Binding-site contacts:
Ligand atom C8 contacts residue ASN645 of chain 1.A at 4.0 Å.
Ligand atom C8 contacts residue HIS643 of chain 1.A at 3.9 Å.
Ligand atom C7 contacts residue ASN645 of chain 1.A at 3.2 Å.
Ligand atom O5 contacts residue ASN645 of chain 1.A at 2.4 Å (h-bond).
Ligand atom N2 contacts residue ASN645 of chain 1.A at 2.9 Å (h-bond).
Ligand atom C2 contacts residue ASN645 of chain 1.A at 2.5 Å.
Ligand atom C8 contacts residue VAL644 of chain 1.A at 4.3 Å (hydrophobic).
Ligand atom C4 contacts residue ASN645 of chain 1.A at 4.3 Å.
Ligand atom C3 contacts residue ASN645 of chain 1.A at 3.8 Å.
Ligand atom C5 contacts residue ASN645 of chain 1.A at 3.7 Å.
Ligand atom O7 contacts residue ASN645 of chain 1.A at 3.2 Å (h-bond).
Ligand atom C1 contacts residue ASN645 of chain 1.A at 1.4 Å.

This protein binds this small molecule.
Small molecule (SMILES): CC(=O)N[C@@H]1[C@@H](O)[C@H](O)[C@@H](CO)O[C@H]1O

Sequence of chain 1.A:
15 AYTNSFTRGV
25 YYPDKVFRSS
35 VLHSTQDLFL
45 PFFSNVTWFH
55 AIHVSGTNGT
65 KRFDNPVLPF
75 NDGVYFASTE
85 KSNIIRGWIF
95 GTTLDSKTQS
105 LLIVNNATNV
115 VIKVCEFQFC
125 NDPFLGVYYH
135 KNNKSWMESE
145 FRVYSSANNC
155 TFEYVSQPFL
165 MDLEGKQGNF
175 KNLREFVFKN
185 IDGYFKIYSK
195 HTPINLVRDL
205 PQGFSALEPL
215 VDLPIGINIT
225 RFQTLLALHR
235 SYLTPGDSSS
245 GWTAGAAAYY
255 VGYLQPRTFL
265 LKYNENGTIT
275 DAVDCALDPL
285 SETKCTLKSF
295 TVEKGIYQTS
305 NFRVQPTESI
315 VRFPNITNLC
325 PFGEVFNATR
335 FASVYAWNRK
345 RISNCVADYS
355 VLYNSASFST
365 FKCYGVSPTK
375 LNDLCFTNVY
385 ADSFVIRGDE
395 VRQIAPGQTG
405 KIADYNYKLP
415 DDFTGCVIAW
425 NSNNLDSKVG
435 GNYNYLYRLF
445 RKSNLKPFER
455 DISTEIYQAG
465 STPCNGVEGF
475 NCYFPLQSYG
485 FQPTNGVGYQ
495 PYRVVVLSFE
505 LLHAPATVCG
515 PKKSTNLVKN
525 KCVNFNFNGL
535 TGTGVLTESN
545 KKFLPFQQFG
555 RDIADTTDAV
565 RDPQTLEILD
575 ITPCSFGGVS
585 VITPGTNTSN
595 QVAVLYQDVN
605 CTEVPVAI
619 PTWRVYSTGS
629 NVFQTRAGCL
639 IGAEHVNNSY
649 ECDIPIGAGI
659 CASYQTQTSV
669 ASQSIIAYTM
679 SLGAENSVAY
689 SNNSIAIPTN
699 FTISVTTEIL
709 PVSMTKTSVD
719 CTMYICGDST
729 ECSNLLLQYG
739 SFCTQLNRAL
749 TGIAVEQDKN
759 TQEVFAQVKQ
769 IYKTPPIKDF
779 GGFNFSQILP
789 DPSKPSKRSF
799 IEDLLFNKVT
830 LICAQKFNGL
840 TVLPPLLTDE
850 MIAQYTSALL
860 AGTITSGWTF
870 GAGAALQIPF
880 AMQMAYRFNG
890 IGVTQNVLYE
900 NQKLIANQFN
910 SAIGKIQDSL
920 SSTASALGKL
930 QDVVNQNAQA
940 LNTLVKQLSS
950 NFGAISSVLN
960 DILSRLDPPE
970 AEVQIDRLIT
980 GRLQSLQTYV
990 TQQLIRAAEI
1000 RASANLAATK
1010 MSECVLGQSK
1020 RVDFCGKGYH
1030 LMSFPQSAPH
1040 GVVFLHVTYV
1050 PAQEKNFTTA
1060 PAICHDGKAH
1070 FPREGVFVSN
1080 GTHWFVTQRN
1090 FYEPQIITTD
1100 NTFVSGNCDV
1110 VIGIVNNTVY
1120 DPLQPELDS